Binding-site contacts:
Ligand atom C1 contacts residue ASN491 of chain 1.C at 1.4 Å.
Ligand atom C8 contacts residue ASN492 of chain 1.C at 3.8 Å.
Ligand atom C4 contacts residue ASN491 of chain 1.C at 4.2 Å.
Ligand atom C8 contacts residue ASN491 of chain 1.C at 3.7 Å.
Ligand atom C5 contacts residue ASN491 of chain 1.C at 3.6 Å.
Ligand atom O7 contacts residue ASN491 of chain 1.C at 4.3 Å.
Ligand atom C3 contacts residue ASN491 of chain 1.C at 3.9 Å.
Ligand atom C2 contacts residue ASN491 of chain 1.C at 2.5 Å.
Ligand atom C7 contacts residue ASN491 of chain 1.C at 3.4 Å.
Ligand atom N2 contacts residue ASN491 of chain 1.C at 2.7 Å (h-bond).
Ligand atom O5 contacts residue ASN491 of chain 1.C at 2.3 Å (h-bond).

Sequence of chain 1.C:
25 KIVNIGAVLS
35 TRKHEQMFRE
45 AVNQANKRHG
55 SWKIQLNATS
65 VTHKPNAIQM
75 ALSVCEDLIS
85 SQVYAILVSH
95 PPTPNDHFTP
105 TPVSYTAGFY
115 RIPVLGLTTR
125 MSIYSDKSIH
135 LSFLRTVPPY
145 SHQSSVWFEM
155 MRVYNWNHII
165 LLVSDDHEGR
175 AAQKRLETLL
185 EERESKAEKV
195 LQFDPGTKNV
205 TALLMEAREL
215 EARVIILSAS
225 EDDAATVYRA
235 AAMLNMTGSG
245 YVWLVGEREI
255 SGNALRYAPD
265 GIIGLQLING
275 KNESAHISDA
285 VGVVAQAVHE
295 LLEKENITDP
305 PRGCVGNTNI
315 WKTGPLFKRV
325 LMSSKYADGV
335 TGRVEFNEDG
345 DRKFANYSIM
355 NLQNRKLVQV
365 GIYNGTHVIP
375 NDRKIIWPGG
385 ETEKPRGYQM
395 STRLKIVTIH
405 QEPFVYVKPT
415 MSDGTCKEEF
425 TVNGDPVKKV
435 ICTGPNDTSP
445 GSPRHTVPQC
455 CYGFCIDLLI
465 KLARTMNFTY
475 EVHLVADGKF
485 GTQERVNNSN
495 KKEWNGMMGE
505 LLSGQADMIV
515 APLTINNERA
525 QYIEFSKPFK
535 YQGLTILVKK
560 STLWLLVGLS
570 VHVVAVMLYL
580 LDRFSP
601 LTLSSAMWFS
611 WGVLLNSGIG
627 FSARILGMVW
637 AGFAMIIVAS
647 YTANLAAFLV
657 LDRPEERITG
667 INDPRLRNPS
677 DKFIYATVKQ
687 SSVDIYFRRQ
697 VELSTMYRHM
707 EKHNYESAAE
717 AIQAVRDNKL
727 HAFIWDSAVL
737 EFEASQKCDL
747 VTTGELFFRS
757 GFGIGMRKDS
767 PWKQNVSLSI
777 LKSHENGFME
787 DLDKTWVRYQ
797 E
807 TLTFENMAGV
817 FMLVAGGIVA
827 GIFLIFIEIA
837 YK

The protein below binds the small molecule below.
Small molecule (SMILES): CC(=O)N[C@@H]1[C@@H](O)[C@H](O)[C@@H](CO)O[C@H]1O